The protein below binds the small molecule below.
Small molecule (SMILES): CCCCCCCC(=O)N[C@@H](CO[C@H]1O[C@H](CO)[C@H](O)[C@H](O)[C@H]1O)[C@H](O)[C@H](O)CCCC(=O)Nc1cccc(CCCCC)c1

Sequence of chain 1.A:
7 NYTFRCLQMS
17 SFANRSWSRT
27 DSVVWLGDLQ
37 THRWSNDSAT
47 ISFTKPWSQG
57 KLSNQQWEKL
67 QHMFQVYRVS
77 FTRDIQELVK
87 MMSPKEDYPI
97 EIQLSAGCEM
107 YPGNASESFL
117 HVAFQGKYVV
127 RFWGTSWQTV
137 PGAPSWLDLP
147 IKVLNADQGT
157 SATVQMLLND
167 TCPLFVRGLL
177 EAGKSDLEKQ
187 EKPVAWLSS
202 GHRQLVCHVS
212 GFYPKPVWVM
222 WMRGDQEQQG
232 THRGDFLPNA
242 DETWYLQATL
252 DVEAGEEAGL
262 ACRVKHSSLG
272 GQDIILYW

Binding-site contacts:
Ligand atom C8 contacts residue VAL118 of chain 1.A at 3.9 Å (hydrophobic).
Ligand atom C12 contacts residue LEU143 of chain 1.A at 3.9 Å (hydrophobic).
Ligand atom OG3 contacts residue ASP153 of chain 1.A at 3.0 Å (salt-bridge).
Ligand atom O2 contacts residue TYR73 of chain 1.A at 3.5 Å.
Ligand atom C11 contacts residue LEU143 of chain 1.A at 3.8 Å (hydrophobic).
Ligand atom C3 contacts residue ASP80 of chain 1.A at 3.8 Å.
Ligand atom CG3 contacts residue ASP153 of chain 1.A at 3.3 Å.
Ligand atom C23 contacts residue TYR73 of chain 1.A at 3.5 Å (hydrophobic).
Ligand atom N contacts residue THR156 of chain 1.A at 3.1 Å (h-bond).
Ligand atom C24 contacts residue TYR73 of chain 1.A at 3.7 Å (hydrophobic).
Ligand atom C25 contacts residue PLM1 of chain 1.G at 3.8 Å.
Ligand atom C18 contacts residue LEU150 of chain 1.A at 3.8 Å (hydrophobic).
Ligand atom O1 contacts residue ARG79 of chain 1.A at 3.7 Å.
Ligand atom C7 contacts residue PHE77 of chain 1.A at 3.9 Å (hydrophobic).
Ligand atom C3 contacts residue THR156 of chain 1.A at 3.8 Å.
Ligand atom C2 contacts residue THR156 of chain 1.A at 3.7 Å.
Ligand atom O contacts residue TRP133 of chain 1.A at 3.5 Å.
Ligand atom C4 contacts residue SER76 of chain 1.A at 3.9 Å.
Ligand atom C6 contacts residue TYR73 of chain 1.A at 3.4 Å (hydrophobic).
Ligand atom C1 contacts residue SER76 of chain 1.A at 3.9 Å.
Ligand atom CG2 contacts residue ASP153 of chain 1.A at 3.9 Å.
Ligand atom N1 contacts residue PHE77 of chain 1.A at 3.8 Å.
Ligand atom C10 contacts residue VAL118 of chain 1.A at 3.9 Å (hydrophobic).
Ligand atom C1 contacts residue THR156 of chain 1.A at 3.8 Å.
Ligand atom C4 contacts residue ASP80 of chain 1.A at 3.6 Å.
Ligand atom C21 contacts residue TYR73 of chain 1.A at 3.9 Å (hydrophobic).
Ligand atom C22 contacts residue VAL160 of chain 1.A at 3.7 Å (hydrophobic).
Ligand atom O32 contacts residue LEU150 of chain 1.A at 3.6 Å.
Ligand atom C12 contacts residue ILE98 of chain 1.A at 3.9 Å (hydrophobic).
Ligand atom OG4 contacts residue GLY155 of chain 1.A at 3.6 Å.
Ligand atom CG3 contacts residue THR156 of chain 1.A at 3.9 Å.
Ligand atom OG4 contacts residue ASP153 of chain 1.A at 2.8 Å (salt-bridge).
Ligand atom C25 contacts residue TYR73 of chain 1.A at 3.9 Å (hydrophobic).
Ligand atom O32 contacts residue ASP80 of chain 1.A at 3.0 Å (salt-bridge).
Ligand atom O1 contacts residue SER76 of chain 1.A at 3.5 Å.
Ligand atom C17 contacts residue LEU150 of chain 1.A at 3.7 Å (hydrophobic).
Ligand atom C22 contacts residue LEU163 of chain 1.A at 3.8 Å (hydrophobic).
Ligand atom O1 contacts residue ASP80 of chain 1.A at 3.7 Å.
Ligand atom C5 contacts residue ASP80 of chain 1.A at 3.3 Å.
Ligand atom OC1 contacts residue THR156 of chain 1.A at 3.6 Å (h-bond).